A protein and the small-molecule ligand that binds it are described below.
Small molecule (SMILES): CN(C)NC(=O)CCC(=O)O

Sequence of chain 1.A:
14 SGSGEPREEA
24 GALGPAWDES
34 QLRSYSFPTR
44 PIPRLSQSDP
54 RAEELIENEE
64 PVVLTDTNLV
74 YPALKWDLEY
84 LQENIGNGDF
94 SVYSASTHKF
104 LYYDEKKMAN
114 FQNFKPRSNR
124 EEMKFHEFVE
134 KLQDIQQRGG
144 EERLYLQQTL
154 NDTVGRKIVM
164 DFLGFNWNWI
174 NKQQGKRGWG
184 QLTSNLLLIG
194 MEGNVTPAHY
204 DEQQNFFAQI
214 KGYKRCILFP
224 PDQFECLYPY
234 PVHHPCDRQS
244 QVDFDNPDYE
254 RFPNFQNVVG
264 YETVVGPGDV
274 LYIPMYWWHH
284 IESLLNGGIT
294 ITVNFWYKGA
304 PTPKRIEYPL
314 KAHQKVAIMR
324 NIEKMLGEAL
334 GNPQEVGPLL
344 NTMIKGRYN

Binding-site contacts:
Ligand atom N03 contacts residue HIS282 of chain 1.A at 4.1 Å.
Ligand atom O10 contacts residue PHE210 of chain 1.A at 3.1 Å.
Ligand atom O01 contacts residue GOL1 of chain 1.G at 4.0 Å.
Ligand atom N04 contacts residue ASN297 of chain 1.A at 4.1 Å.
Ligand atom N04 contacts residue ZN1 of chain 1.K at 2.3 Å.
Ligand atom O11 contacts residue THR199 of chain 1.A at 2.5 Å (h-bond).
Ligand atom N04 contacts residue ASP204 of chain 1.A at 3.2 Å (salt-bridge).
Ligand atom C09 contacts residue ILE284 of chain 1.A at 4.1 Å (hydrophobic).
Ligand atom N04 contacts residue ASN208 of chain 1.A at 4.0 Å.
Ligand atom N03 contacts residue ZN1 of chain 1.K at 3.0 Å.
Ligand atom O11 contacts residue TYR148 of chain 1.A at 2.6 Å (h-bond).
Ligand atom C06 contacts residue ASP204 of chain 1.A at 3.4 Å.
Ligand atom C09 contacts residue TYR148 of chain 1.A at 3.4 Å (hydrophobic).
Ligand atom C05 contacts residue ZN1 of chain 1.K at 3.0 Å.
Ligand atom C09 contacts residue LYS217 of chain 1.A at 3.4 Å.
Ligand atom N04 contacts residue HIS282 of chain 1.A at 3.5 Å (h-bond).
Ligand atom C07 contacts residue PHE210 of chain 1.A at 3.7 Å (hydrophobic).
Ligand atom C08 contacts residue THR199 of chain 1.A at 3.7 Å.
Ligand atom O10 contacts residue TYR148 of chain 1.A at 3.6 Å (h-bond).
Ligand atom C05 contacts residue ASP204 of chain 1.A at 3.4 Å.
Ligand atom C05 contacts residue ASN297 of chain 1.A at 4.0 Å.
Ligand atom C02 contacts residue HIS282 of chain 1.A at 4.0 Å.
Ligand atom N03 contacts residue ASN297 of chain 1.A at 4.0 Å.
Ligand atom O01 contacts residue HIS202 of chain 1.A at 3.2 Å (h-bond).
Ligand atom C06 contacts residue ZN1 of chain 1.K at 3.1 Å.
Ligand atom C06 contacts residue ASN208 of chain 1.A at 3.6 Å.
Ligand atom C08 contacts residue ILE284 of chain 1.A at 4.0 Å (hydrophobic).
Ligand atom C06 contacts residue ASN297 of chain 1.A at 3.6 Å.
Ligand atom C05 contacts residue HIS282 of chain 1.A at 3.3 Å.
Ligand atom O10 contacts residue LYS217 of chain 1.A at 2.6 Å (salt-bridge).
Ligand atom C08 contacts residue GOL1 of chain 1.G at 3.9 Å.
Ligand atom C02 contacts residue ZN1 of chain 1.K at 3.0 Å.
Ligand atom O01 contacts residue HIS282 of chain 1.A at 3.4 Å (h-bond).
Ligand atom O10 contacts residue ILE284 of chain 1.A at 3.7 Å.
Ligand atom C09 contacts residue THR199 of chain 1.A at 3.5 Å.
Ligand atom C05 contacts residue ASN208 of chain 1.A at 3.4 Å.
Ligand atom O01 contacts residue ZN1 of chain 1.K at 2.2 Å.
Ligand atom C02 contacts residue GOL1 of chain 1.G at 4.1 Å.
Ligand atom O11 contacts residue LYS217 of chain 1.A at 3.6 Å.
Ligand atom C05 contacts residue ILE276 of chain 1.A at 4.0 Å (hydrophobic).